Sequence of chain 1.O:
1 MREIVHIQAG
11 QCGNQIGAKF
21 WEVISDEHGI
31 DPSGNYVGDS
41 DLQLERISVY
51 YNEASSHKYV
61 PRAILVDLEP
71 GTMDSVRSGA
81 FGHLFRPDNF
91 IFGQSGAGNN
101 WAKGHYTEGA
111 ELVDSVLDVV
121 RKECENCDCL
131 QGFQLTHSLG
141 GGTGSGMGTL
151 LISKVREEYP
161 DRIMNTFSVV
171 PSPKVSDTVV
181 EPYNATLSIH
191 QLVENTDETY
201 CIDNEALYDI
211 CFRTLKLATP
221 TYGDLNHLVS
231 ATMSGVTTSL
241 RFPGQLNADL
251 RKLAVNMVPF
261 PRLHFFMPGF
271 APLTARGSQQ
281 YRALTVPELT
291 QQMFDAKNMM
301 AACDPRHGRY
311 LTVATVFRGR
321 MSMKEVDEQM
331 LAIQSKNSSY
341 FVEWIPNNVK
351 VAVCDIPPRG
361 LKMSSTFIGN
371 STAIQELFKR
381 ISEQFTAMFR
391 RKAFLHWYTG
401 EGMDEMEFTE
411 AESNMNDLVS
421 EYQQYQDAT

Sequence of chain 1.P:
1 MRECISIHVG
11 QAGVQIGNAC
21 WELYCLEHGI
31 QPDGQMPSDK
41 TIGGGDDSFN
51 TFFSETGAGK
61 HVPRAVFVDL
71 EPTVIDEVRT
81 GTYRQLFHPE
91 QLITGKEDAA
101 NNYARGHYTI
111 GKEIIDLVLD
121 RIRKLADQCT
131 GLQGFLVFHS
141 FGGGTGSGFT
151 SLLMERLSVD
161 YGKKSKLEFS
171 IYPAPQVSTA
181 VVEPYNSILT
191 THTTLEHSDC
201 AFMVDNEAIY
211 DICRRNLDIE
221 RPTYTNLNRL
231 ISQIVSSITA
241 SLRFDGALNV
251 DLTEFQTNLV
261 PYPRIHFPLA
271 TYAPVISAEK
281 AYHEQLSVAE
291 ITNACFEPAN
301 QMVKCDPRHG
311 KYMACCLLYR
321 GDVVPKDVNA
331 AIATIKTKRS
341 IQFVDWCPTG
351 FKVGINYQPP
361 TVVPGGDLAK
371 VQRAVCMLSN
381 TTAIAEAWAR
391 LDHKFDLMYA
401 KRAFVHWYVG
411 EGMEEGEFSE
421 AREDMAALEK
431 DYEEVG

Binding-site contacts:
Ligand atom O8 contacts residue MET313 of chain 1.P at 3.1 Å (h-bond).
Ligand atom C23 contacts residue ASN100 of chain 1.O at 3.5 Å.
Ligand atom C18 contacts residue THR257 of chain 1.P at 3.6 Å.
Ligand atom C35 contacts residue VAL260 of chain 1.P at 3.4 Å (hydrophobic).
Ligand atom C7 contacts residue THR178 of chain 1.O at 3.2 Å.
Ligand atom CL1 contacts residue PRO348 of chain 1.P at 2.8 Å.
Ligand atom C9 contacts residue ASN99 of chain 1.O at 3.5 Å.
Ligand atom CL1 contacts residue MET313 of chain 1.P at 2.5 Å.
Ligand atom C23 contacts residue GLY98 of chain 1.O at 3.7 Å.
Ligand atom C35 contacts residue MET313 of chain 1.P at 3.5 Å (hydrophobic).
Ligand atom C31 contacts residue CYS347 of chain 1.P at 3.5 Å (hydrophobic).
Ligand atom C34 contacts residue THR257 of chain 1.P at 3.0 Å.
Ligand atom C49 contacts residue GLU254 of chain 1.P at 3.6 Å.
Ligand atom O3 contacts residue THR257 of chain 1.P at 2.9 Å (h-bond).
Ligand atom C33 contacts residue PHE394 of chain 1.O at 3.6 Å (hydrophobic).
Ligand atom C12 contacts residue THR257 of chain 1.P at 3.5 Å.
Ligand atom CL1 contacts residue CYS347 of chain 1.P at 2.8 Å.
Ligand atom O2 contacts residue THR257 of chain 1.P at 2.9 Å (h-bond).
Ligand atom C4 contacts residue LYS352 of chain 1.P at 3.4 Å.
Ligand atom N2 contacts residue THR257 of chain 1.P at 3.5 Å (h-bond).
Ligand atom O1 contacts residue LYS352 of chain 1.P at 3.2 Å (salt-bridge).
Ligand atom C31 contacts residue MET313 of chain 1.P at 3.3 Å (hydrophobic).
Ligand atom O2 contacts residue VAL179 of chain 1.O at 3.6 Å.
Ligand atom C32 contacts residue MET313 of chain 1.P at 3.5 Å (hydrophobic).
Ligand atom C8 contacts residue ASN99 of chain 1.O at 3.2 Å.
Ligand atom C6 contacts residue VAL179 of chain 1.O at 3.6 Å (hydrophobic).
Ligand atom C20 contacts residue ASN100 of chain 1.O at 3.3 Å.
Ligand atom O2 contacts residue PHE394 of chain 1.O at 3.2 Å.
Ligand atom C33 contacts residue THR257 of chain 1.P at 3.3 Å.
Ligand atom C10 contacts residue ASN99 of chain 1.O at 3.6 Å.
Ligand atom O7 contacts residue TRP397 of chain 1.O at 3.3 Å.
Ligand atom C8 contacts residue THR178 of chain 1.O at 3.0 Å.
Ligand atom O5 contacts residue THR257 of chain 1.P at 3.4 Å.
Ligand atom C3 contacts residue GLU254 of chain 1.P at 3.6 Å.
Ligand atom C19 contacts residue TRP397 of chain 1.O at 3.7 Å (hydrophobic).
Ligand atom C34 contacts residue ASN258 of chain 1.P at 3.7 Å.
Ligand atom C20 contacts residue TRP397 of chain 1.O at 3.6 Å (hydrophobic).
Ligand atom O4 contacts residue ASN99 of chain 1.O at 3.2 Å (h-bond).
Ligand atom C6 contacts residue THR257 of chain 1.P at 3.4 Å.
Ligand atom C16 contacts residue THR253 of chain 1.P at 3.6 Å.

A small-molecule ligand and the protein it binds are described below.
Small molecule (SMILES): COc1ccc(C[C@@H]2NC(=O)/C=C/C[C@@H]([C@H](C)[C@H]3O[C@@H]3c3ccccc3)OC(=O)[C@H](CC(C)C)OC(=O)[C@H](C)CNC2=O)cc1Cl